The small molecule below binds the protein below.
Small molecule (SMILES): CC(=O)N[C@H]1[C@@H](O[P](=O)(O)O[P](=O)(O)OC[C@H]2O[C@@H](n3ccc(=O)[nH]c3=O)[C@H](O)[C@@H]2O)O[C@H](CO)[C@@H](O)[C@@H]1O

Binding-site contacts:
Ligand atom C2B contacts residue ARG292 of chain 2.A at 3.6 Å.
Ligand atom O3' contacts residue LYS84 of chain 2.A at 3.4 Å (salt-bridge).
Ligand atom C2 contacts residue ALA216 of chain 2.A at 3.5 Å (hydrophobic).
Ligand atom O5B contacts residue ARG292 of chain 2.A at 3.5 Å (salt-bridge).
Ligand atom O1B contacts residue ARG231 of chain 2.A at 3.3 Å.
Ligand atom O2 contacts residue ALA216 of chain 2.A at 3.3 Å (h-bond).
Ligand atom O2 contacts residue PHE218 of chain 2.A at 3.3 Å.
Ligand atom O2 contacts residue ILE217 of chain 2.A at 3.6 Å.
Ligand atom C4B contacts residue TYR233 of chain 2.A at 3.6 Å (hydrophobic).
Ligand atom PA contacts residue ARG292 of chain 2.A at 3.6 Å.
Ligand atom C3' contacts residue VAL86 of chain 2.A at 3.3 Å (hydrophobic).
Ligand atom O6' contacts residue TYR177 of chain 2.A at 2.9 Å (h-bond).
Ligand atom C2 contacts residue PHE218 of chain 2.A at 3.5 Å (hydrophobic).
Ligand atom O2A contacts residue ASN199 of chain 2.A at 3.5 Å.
Ligand atom N1 contacts residue LEU200 of chain 2.A at 3.6 Å.
Ligand atom N3 contacts residue LEU215 of chain 2.A at 3.5 Å.
Ligand atom C5B contacts residue TYR233 of chain 2.A at 3.2 Å (hydrophobic).
Ligand atom O2' contacts residue ASP295 of chain 2.A at 3.1 Å (salt-bridge).
Ligand atom O4B contacts residue LEU200 of chain 2.A at 3.6 Å.
Ligand atom O6' contacts residue NAD1 of chain 2.D at 3.2 Å.
Ligand atom C6' contacts residue NAD1 of chain 2.D at 3.5 Å.
Ligand atom O3B contacts residue ARG231 of chain 2.A at 3.5 Å (salt-bridge).
Ligand atom O6' contacts residue SER124 of chain 2.A at 2.7 Å (h-bond).
Ligand atom O1B contacts residue ASN179 of chain 2.A at 3.1 Å (h-bond).
Ligand atom O1A contacts residue ARG292 of chain 2.A at 2.7 Å (salt-bridge).
Ligand atom O6' contacts residue PHE178 of chain 2.A at 3.4 Å (h-bond).
Ligand atom O1B contacts residue TYR299 of chain 2.A at 3.2 Å (h-bond).
Ligand atom O4' contacts residue NAD1 of chain 2.D at 3.4 Å.
Ligand atom C6' contacts residue PHE178 of chain 2.A at 2.9 Å (hydrophobic).
Ligand atom O2A contacts residue LEU200 of chain 2.A at 3.1 Å (h-bond).
Ligand atom N2' contacts residue VAL86 of chain 2.A at 3.6 Å.
Ligand atom N3 contacts residue ALA216 of chain 2.A at 3.0 Å (h-bond).
Ligand atom N3 contacts residue PHE218 of chain 2.A at 3.2 Å.
Ligand atom C6 contacts residue LEU200 of chain 2.A at 3.6 Å (hydrophobic).
Ligand atom O3' contacts residue VAL86 of chain 2.A at 2.9 Å.
Ligand atom O2B contacts residue ARG231 of chain 2.A at 3.1 Å (salt-bridge).
Ligand atom C8' contacts residue ARG292 of chain 2.A at 2.7 Å.
Ligand atom O4B contacts residue VAL269 of chain 2.A at 3.3 Å.
Ligand atom O3A contacts residue ASN179 of chain 2.A at 3.2 Å (h-bond).
Ligand atom O4 contacts residue LEU215 of chain 2.A at 3.6 Å.

Sequence of chain 2.A:
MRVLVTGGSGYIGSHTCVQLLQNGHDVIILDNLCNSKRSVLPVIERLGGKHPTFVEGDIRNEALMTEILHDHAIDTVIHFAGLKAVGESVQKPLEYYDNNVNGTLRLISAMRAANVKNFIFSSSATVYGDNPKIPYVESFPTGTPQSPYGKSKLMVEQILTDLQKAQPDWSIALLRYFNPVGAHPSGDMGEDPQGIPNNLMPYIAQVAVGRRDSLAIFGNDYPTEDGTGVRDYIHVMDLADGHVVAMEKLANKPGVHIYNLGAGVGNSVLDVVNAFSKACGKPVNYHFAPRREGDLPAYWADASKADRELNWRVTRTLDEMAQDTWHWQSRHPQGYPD